This small molecule binds to this protein.
Small molecule (SMILES): NS(=O)(=O)c1c(F)c(F)c(S(=O)(=O)CCO)c(F)c1F

Binding-site contacts:
Ligand atom F14 contacts residue VAL121 of chain 1.A at 3.6 Å.
Ligand atom C2 contacts residue LEU197 of chain 1.A at 3.5 Å (hydrophobic).
Ligand atom O8 contacts residue THR198 of chain 1.A at 3.0 Å (h-bond).
Ligand atom O9 contacts residue HIS94 of chain 1.A at 3.2 Å.
Ligand atom C6 contacts residue LEU197 of chain 1.A at 3.4 Å (hydrophobic).
Ligand atom N10 contacts residue HIS96 of chain 1.A at 3.3 Å (h-bond).
Ligand atom C5 contacts residue LEU197 of chain 1.A at 3.5 Å (hydrophobic).
Ligand atom O18 contacts residue TYR130 of chain 1.A at 2.9 Å (h-bond).
Ligand atom N10 contacts residue THR198 of chain 1.A at 2.9 Å (h-bond).
Ligand atom F12 contacts residue THR198 of chain 1.A at 2.9 Å.
Ligand atom O19 contacts residue TYR130 of chain 1.A at 2.1 Å (h-bond).
Ligand atom N10 contacts residue HIS119 of chain 1.A at 3.4 Å (h-bond).
Ligand atom C5 contacts residue THR199 of chain 1.A at 3.3 Å.
Ligand atom O8 contacts residue TRP208 of chain 1.A at 3.6 Å.
Ligand atom F11 contacts residue PRO200 of chain 1.A at 3.5 Å.
Ligand atom F12 contacts residue LEU197 of chain 1.A at 3.4 Å.
Ligand atom C1 contacts residue LEU197 of chain 1.A at 3.4 Å (hydrophobic).
Ligand atom S15 contacts residue TYR130 of chain 1.A at 3.1 Å (h-bond).
Ligand atom O8 contacts residue LEU197 of chain 1.A at 3.3 Å.
Ligand atom C3 contacts residue LEU197 of chain 1.A at 3.6 Å (hydrophobic).
Ligand atom F13 contacts residue VAL121 of chain 1.A at 2.8 Å.
Ligand atom F11 contacts residue LEU197 of chain 1.A at 3.4 Å.
Ligand atom S7 contacts residue ZN1 of chain 1.B at 3.1 Å.
Ligand atom N10 contacts residue ZN1 of chain 1.B at 1.9 Å.
Ligand atom O18 contacts residue GLN92 of chain 1.A at 2.9 Å (h-bond).
Ligand atom F11 contacts residue THR199 of chain 1.A at 2.4 Å.
Ligand atom N10 contacts residue HIS94 of chain 1.A at 3.2 Å (h-bond).
Ligand atom F14 contacts residue TYR130 of chain 1.A at 2.6 Å.
Ligand atom C1 contacts residue TYR130 of chain 1.A at 3.6 Å (hydrophobic).
Ligand atom O9 contacts residue ZN1 of chain 1.B at 3.1 Å.
Ligand atom F13 contacts residue HIS94 of chain 1.A at 3.6 Å.
Ligand atom C2 contacts residue TYR130 of chain 1.A at 3.4 Å (hydrophobic).
Ligand atom F12 contacts residue THR199 of chain 1.A at 2.7 Å.
Ligand atom C6 contacts residue THR199 of chain 1.A at 3.1 Å.
Ligand atom F14 contacts residue GLN92 of chain 1.A at 3.6 Å.
Ligand atom C17 contacts residue TYR130 of chain 1.A at 3.4 Å (hydrophobic).
Ligand atom C17 contacts residue GLN92 of chain 1.A at 3.1 Å.
Ligand atom O20 contacts residue PRO201 of chain 1.A at 3.6 Å.
Ligand atom O9 contacts residue HIS119 of chain 1.A at 3.6 Å (h-bond).
Ligand atom C16 contacts residue TYR130 of chain 1.A at 3.4 Å (hydrophobic).

Sequence of chain 1.A:
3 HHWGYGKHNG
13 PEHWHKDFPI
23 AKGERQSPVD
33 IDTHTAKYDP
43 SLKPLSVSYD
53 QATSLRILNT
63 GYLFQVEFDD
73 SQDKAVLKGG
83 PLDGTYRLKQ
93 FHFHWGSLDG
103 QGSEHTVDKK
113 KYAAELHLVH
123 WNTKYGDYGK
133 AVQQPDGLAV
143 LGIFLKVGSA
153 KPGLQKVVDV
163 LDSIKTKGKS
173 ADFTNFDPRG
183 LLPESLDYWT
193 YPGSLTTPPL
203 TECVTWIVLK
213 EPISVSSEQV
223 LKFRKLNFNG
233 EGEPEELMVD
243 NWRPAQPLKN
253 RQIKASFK